Sequence of chain 1.A:
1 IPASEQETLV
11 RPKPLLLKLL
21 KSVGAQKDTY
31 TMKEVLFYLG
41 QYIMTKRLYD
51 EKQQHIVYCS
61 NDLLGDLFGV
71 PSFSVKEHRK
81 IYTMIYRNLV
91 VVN

Binding-site contacts:
Ligand atom C27 contacts residue GLY40 of chain 1.A at 4.2 Å.
Ligand atom C18 contacts residue MET44 of chain 1.A at 3.5 Å (hydrophobic).
Ligand atom C26 contacts residue LEU36 of chain 1.A at 3.9 Å (hydrophobic).
Ligand atom C15 contacts residue GLY40 of chain 1.A at 4.2 Å.
Ligand atom C26 contacts residue GLY40 of chain 1.A at 4.0 Å.
Ligand atom C19 contacts residue TYR49 of chain 1.A at 4.3 Å (hydrophobic).
Ligand atom CL1 contacts residue TYR82 of chain 1.A at 3.7 Å.
Ligand atom C26 contacts residue LEU39 of chain 1.A at 3.9 Å (hydrophobic).
Ligand atom CL2 contacts residue LEU39 of chain 1.A at 4.0 Å.
Ligand atom C6 contacts residue HIS78 of chain 1.A at 4.1 Å.
Ligand atom CL1 contacts residue HIS78 of chain 1.A at 3.4 Å.
Ligand atom C18 contacts residue GLY40 of chain 1.A at 4.0 Å.
Ligand atom C2 contacts residue LEU36 of chain 1.A at 3.9 Å (hydrophobic).
Ligand atom C23 contacts residue ILE43 of chain 1.A at 4.0 Å (hydrophobic).
Ligand atom C7 contacts residue HIS78 of chain 1.A at 3.7 Å.
Ligand atom CL2 contacts residue ILE43 of chain 1.A at 3.9 Å.
Ligand atom C3 contacts residue TYR82 of chain 1.A at 3.6 Å (hydrophobic).
Ligand atom O30 contacts residue LEU36 of chain 1.A at 4.1 Å.
Ligand atom N28 contacts residue LEU36 of chain 1.A at 2.9 Å (h-bond).
Ligand atom CL2 contacts residue ILE81 of chain 1.A at 3.9 Å.
Ligand atom C23 contacts residue ILE81 of chain 1.A at 3.9 Å (hydrophobic).
Ligand atom N12 contacts residue HIS78 of chain 1.A at 4.3 Å.
Ligand atom CL2 contacts residue PHE68 of chain 1.A at 3.6 Å.
Ligand atom CL1 contacts residue ILE81 of chain 1.A at 3.8 Å.
Ligand atom C17 contacts residue TYR49 of chain 1.A at 4.0 Å (hydrophobic).
Ligand atom C23 contacts residue PHE73 of chain 1.A at 3.9 Å (hydrophobic).
Ligand atom N28 contacts residue GLY40 of chain 1.A at 3.9 Å.
Ligand atom C27 contacts residue LEU36 of chain 1.A at 3.7 Å (hydrophobic).
Ligand atom C29 contacts residue LEU36 of chain 1.A at 3.9 Å (hydrophobic).
Ligand atom C18 contacts residue ILE43 of chain 1.A at 4.1 Å (hydrophobic).
Ligand atom C3 contacts residue LEU36 of chain 1.A at 3.6 Å (hydrophobic).
Ligand atom C19 contacts residue VAL75 of chain 1.A at 3.4 Å (hydrophobic).
Ligand atom C24 contacts residue ILE81 of chain 1.A at 4.0 Å (hydrophobic).
Ligand atom CL2 contacts residue PHE73 of chain 1.A at 4.0 Å.
Ligand atom C2 contacts residue HIS78 of chain 1.A at 3.7 Å.
Ligand atom C26 contacts residue ILE43 of chain 1.A at 4.2 Å (hydrophobic).
Ligand atom C3 contacts residue HIS78 of chain 1.A at 4.0 Å.
Ligand atom C24 contacts residue ILE43 of chain 1.A at 3.8 Å (hydrophobic).
Ligand atom C4 contacts residue LEU36 of chain 1.A at 3.8 Å (hydrophobic).
Ligand atom C22 contacts residue ILE81 of chain 1.A at 4.2 Å (hydrophobic).

A small-molecule ligand and the protein it binds are described below.
Small molecule (SMILES): CC(C)(C)CN1C[C@@H](N)[C@H](c2cccc(Cl)c2)[C@]12C(=O)Nc1cc(Cl)ccc12